Binding-site contacts:
Ligand atom C6 contacts residue THR248 of chain 1.C at 3.7 Å.
Ligand atom C7 contacts residue ASN246 of chain 1.C at 3.8 Å.
Ligand atom O5 contacts residue THR248 of chain 1.C at 3.0 Å (h-bond).
Ligand atom N2 contacts residue ASN246 of chain 1.C at 2.9 Å (h-bond).
Ligand atom O6 contacts residue ASN249 of chain 1.C at 4.1 Å.
Ligand atom C3 contacts residue ASN246 of chain 1.C at 3.8 Å.
Ligand atom C5 contacts residue THR248 of chain 1.C at 3.1 Å.
Ligand atom C4 contacts residue THR248 of chain 1.C at 4.4 Å.
Ligand atom C5 contacts residue ASN246 of chain 1.C at 3.7 Å.
Ligand atom O5 contacts residue ASN246 of chain 1.C at 2.4 Å (h-bond).
Ligand atom C6 contacts residue ASN249 of chain 1.C at 4.5 Å.
Ligand atom C1 contacts residue THR248 of chain 1.C at 3.2 Å.
Ligand atom C1 contacts residue ASN246 of chain 1.C at 1.4 Å.
Ligand atom O5 contacts residue ASN249 of chain 1.C at 3.6 Å.
Ligand atom C2 contacts residue ASN246 of chain 1.C at 2.5 Å.
Ligand atom C4 contacts residue ASN246 of chain 1.C at 4.2 Å.
Ligand atom C2 contacts residue THR248 of chain 1.C at 4.5 Å.
Ligand atom C1 contacts residue ASN249 of chain 1.C at 4.3 Å.
Ligand atom O7 contacts residue ASN246 of chain 1.C at 4.2 Å.

Sequence of chain 1.C:
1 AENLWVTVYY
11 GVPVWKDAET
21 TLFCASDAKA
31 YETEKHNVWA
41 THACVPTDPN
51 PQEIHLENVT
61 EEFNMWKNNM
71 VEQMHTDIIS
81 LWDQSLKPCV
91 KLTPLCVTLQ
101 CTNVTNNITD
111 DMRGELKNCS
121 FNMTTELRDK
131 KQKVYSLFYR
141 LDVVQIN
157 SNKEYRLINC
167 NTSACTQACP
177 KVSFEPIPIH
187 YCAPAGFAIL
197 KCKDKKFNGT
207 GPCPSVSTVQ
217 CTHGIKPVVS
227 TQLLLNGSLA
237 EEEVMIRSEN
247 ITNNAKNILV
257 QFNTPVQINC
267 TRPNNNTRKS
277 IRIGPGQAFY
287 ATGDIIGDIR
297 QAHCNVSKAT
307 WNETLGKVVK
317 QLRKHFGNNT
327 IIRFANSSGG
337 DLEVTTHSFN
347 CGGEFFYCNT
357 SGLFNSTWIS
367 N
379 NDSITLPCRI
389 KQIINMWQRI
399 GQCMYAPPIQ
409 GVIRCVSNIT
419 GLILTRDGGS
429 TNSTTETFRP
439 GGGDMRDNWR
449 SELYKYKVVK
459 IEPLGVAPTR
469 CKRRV

A small-molecule ligand and the protein it binds are described below.
Small molecule (SMILES): CC(=O)N[C@H]1[C@H](O[C@H]2[C@H](O)[C@@H](NC(C)=O)CO[C@@H]2CO)O[C@H](CO)[C@@H](O)[C@@H]1O